Sequence of chain 3.OA:
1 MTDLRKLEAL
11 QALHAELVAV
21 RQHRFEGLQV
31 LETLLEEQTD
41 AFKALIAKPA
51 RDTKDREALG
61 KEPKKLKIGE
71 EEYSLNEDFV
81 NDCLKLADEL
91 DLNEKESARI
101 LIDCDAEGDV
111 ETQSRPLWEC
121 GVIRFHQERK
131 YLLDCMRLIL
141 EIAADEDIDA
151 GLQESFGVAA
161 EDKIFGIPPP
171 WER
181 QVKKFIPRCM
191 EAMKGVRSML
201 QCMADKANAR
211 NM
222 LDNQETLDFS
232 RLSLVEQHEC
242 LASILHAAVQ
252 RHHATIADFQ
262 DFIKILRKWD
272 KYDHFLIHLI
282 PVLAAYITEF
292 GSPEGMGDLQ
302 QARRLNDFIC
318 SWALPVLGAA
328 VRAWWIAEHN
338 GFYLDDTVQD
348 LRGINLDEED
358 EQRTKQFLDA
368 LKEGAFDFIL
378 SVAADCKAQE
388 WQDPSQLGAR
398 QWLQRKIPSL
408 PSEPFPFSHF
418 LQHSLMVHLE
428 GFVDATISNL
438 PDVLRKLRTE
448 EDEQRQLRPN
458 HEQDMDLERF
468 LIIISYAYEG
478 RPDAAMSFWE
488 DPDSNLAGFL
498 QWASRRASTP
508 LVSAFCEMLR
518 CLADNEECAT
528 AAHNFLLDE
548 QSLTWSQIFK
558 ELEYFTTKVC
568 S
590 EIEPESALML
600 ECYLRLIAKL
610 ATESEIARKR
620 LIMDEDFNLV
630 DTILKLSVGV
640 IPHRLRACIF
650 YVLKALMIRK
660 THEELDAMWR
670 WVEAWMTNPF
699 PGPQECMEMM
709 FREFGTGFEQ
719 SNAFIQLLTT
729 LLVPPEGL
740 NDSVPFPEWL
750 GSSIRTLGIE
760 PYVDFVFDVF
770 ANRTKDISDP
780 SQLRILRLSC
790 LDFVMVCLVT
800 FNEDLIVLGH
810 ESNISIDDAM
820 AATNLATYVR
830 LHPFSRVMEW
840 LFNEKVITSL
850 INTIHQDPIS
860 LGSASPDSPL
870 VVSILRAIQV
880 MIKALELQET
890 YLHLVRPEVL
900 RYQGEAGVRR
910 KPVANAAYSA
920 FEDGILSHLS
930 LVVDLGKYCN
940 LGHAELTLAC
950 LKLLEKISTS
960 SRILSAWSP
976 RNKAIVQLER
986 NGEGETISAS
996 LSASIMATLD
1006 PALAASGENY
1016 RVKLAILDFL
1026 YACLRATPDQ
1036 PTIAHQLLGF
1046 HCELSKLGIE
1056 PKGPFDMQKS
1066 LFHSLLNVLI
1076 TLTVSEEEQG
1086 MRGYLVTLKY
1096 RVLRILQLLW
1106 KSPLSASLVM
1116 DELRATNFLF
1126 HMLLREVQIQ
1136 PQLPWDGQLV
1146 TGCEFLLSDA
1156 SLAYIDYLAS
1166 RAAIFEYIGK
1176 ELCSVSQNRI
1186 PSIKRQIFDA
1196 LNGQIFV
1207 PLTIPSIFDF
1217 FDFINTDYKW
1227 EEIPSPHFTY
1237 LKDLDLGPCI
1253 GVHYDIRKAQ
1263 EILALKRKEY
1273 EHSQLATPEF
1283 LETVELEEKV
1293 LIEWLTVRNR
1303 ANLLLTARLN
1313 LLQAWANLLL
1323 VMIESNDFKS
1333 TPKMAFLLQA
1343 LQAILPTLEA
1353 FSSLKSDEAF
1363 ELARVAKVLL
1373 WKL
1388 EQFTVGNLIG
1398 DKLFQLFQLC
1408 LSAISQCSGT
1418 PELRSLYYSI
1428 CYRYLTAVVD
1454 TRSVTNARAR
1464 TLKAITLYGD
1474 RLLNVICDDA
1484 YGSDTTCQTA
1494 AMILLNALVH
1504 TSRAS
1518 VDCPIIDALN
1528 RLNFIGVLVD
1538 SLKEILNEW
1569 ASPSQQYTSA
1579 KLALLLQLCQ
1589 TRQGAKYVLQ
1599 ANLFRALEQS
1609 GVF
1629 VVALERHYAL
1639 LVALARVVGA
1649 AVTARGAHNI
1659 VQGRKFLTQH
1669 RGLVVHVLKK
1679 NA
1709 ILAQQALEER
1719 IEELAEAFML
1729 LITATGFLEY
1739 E

Binding-site contacts:
Ligand atom C contacts residue ARG442 of chain 3.OA at 4.4 Å.
Ligand atom O contacts residue ASN492 of chain 3.OA at 4.2 Å.
Ligand atom O contacts residue ARG442 of chain 3.OA at 4.3 Å.
Ligand atom CD2 contacts residue PRO438 of chain 3.OA at 4.4 Å (hydrophobic).
Ligand atom CD1 contacts residue PRO438 of chain 3.OA at 4.4 Å (hydrophobic).
Ligand atom CB contacts residue GLY495 of chain 3.OA at 3.9 Å.
Ligand atom CB contacts residue ASN492 of chain 3.OA at 3.8 Å.
Ligand atom CA contacts residue ASN492 of chain 3.OA at 3.3 Å.
Ligand atom CE1 contacts residue PRO438 of chain 3.OA at 3.8 Å (hydrophobic).
Ligand atom CE1 contacts residue ILE434 of chain 3.OA at 3.9 Å (hydrophobic).
Ligand atom CE2 contacts residue ARG442 of chain 3.OA at 3.6 Å.
Ligand atom CG contacts residue ASN492 of chain 3.OA at 4.3 Å.
Ligand atom O contacts residue PRO438 of chain 3.OA at 4.0 Å.
Ligand atom CZ contacts residue PRO438 of chain 3.OA at 3.4 Å (hydrophobic).
Ligand atom CG contacts residue PHE496 of chain 3.OA at 4.0 Å (hydrophobic).
Ligand atom CD2 contacts residue ARG442 of chain 3.OA at 3.5 Å.
Ligand atom CD1 contacts residue PHE496 of chain 3.OA at 3.7 Å (hydrophobic).
Ligand atom CZ contacts residue PHE496 of chain 3.OA at 3.9 Å (hydrophobic).
Ligand atom N contacts residue ARG442 of chain 3.OA at 4.2 Å.
Ligand atom CD1 contacts residue ILE434 of chain 3.OA at 4.1 Å (hydrophobic).
Ligand atom N contacts residue ASN492 of chain 3.OA at 3.3 Å (h-bond).
Ligand atom CA contacts residue ARG442 of chain 3.OA at 3.6 Å.
Ligand atom CG contacts residue GLY495 of chain 3.OA at 4.4 Å.
Ligand atom CB contacts residue PHE496 of chain 3.OA at 3.9 Å (hydrophobic).
Ligand atom N contacts residue SER491 of chain 3.OA at 4.1 Å.
Ligand atom CD1 contacts residue ASN492 of chain 3.OA at 3.9 Å.
Ligand atom CE2 contacts residue PRO438 of chain 3.OA at 3.7 Å (hydrophobic).
Ligand atom C contacts residue ASN492 of chain 3.OA at 4.0 Å.
Ligand atom CE1 contacts residue PHE496 of chain 3.OA at 3.6 Å (hydrophobic).

This protein binds this small molecule.
Small molecule (SMILES): N[C@@H](Cc1ccccc1)C(=O)NCC=O